Sequence of chain 1.A:
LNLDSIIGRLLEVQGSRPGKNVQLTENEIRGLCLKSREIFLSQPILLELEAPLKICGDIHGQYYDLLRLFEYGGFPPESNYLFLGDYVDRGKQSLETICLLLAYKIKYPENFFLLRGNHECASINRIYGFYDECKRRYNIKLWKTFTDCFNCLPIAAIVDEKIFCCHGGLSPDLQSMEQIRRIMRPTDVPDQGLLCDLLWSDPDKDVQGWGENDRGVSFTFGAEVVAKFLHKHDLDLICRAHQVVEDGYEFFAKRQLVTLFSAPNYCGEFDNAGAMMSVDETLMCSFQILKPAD

The small molecule below binds the protein below.
Small molecule (SMILES): CC[C@H](C)[C@@H](C=O)NC(=O)[C@H](CC(=O)O)NC(=O)[C@H](Cc1ccccc1)NC(=O)[C@H](CCCN=C(N)N)NC(=O)[C@H](CC(C)C)NC(=O)[C@H](CCCCN)NC(=O)[C@@H](N)CCCCN

Binding-site contacts:
Ligand atom CZ contacts residue LEU243 of chain 1.A at 3.5 Å (hydrophobic).
Ligand atom CD1 contacts residue PHE293 of chain 1.A at 3.8 Å (hydrophobic).
Ligand atom CA contacts residue THR288 of chain 1.A at 3.3 Å.
Ligand atom CD1 contacts residue ILE169 of chain 1.A at 3.7 Å (hydrophobic).
Ligand atom CZ contacts residue PHE257 of chain 1.A at 3.6 Å (hydrophobic).
Ligand atom CD1 contacts residue LEU243 of chain 1.A at 3.6 Å (hydrophobic).
Ligand atom N contacts residue LEU289 of chain 1.A at 3.7 Å.
Ligand atom NH1 contacts residue MET290 of chain 1.A at 3.1 Å.
Ligand atom O contacts residue LEU289 of chain 1.A at 3.2 Å (h-bond).
Ligand atom CA contacts residue CYS291 of chain 1.A at 3.8 Å (hydrophobic).
Ligand atom CD1 contacts residue CYS291 of chain 1.A at 3.7 Å (hydrophobic).
Ligand atom CE2 contacts residue ARG261 of chain 1.A at 3.8 Å.
Ligand atom CB contacts residue MET290 of chain 1.A at 3.3 Å (hydrophobic).
Ligand atom CD contacts residue ASP242 of chain 1.A at 3.8 Å.
Ligand atom O contacts residue THR288 of chain 1.A at 2.9 Å (h-bond).
Ligand atom NH2 contacts residue THR288 of chain 1.A at 3.4 Å (h-bond).
Ligand atom O contacts residue LEU289 of chain 1.A at 3.5 Å (h-bond).
Ligand atom C contacts residue CYS291 of chain 1.A at 3.7 Å (hydrophobic).
Ligand atom N contacts residue THR288 of chain 1.A at 2.9 Å (h-bond).
Ligand atom CD1 contacts residue ASP242 of chain 1.A at 3.5 Å.
Ligand atom C contacts residue LEU289 of chain 1.A at 3.6 Å (hydrophobic).
Ligand atom N contacts residue CYS291 of chain 1.A at 2.9 Å (h-bond).
Ligand atom CE1 contacts residue PHE293 of chain 1.A at 3.8 Å (hydrophobic).
Ligand atom CZ contacts residue MET290 of chain 1.A at 3.8 Å (hydrophobic).
Ligand atom CA contacts residue LEU289 of chain 1.A at 3.4 Å (hydrophobic).
Ligand atom CA contacts residue MET290 of chain 1.A at 3.8 Å (hydrophobic).
Ligand atom CE2 contacts residue PHE257 of chain 1.A at 3.8 Å (hydrophobic).
Ligand atom CG contacts residue MET290 of chain 1.A at 3.4 Å (hydrophobic).
Ligand atom CD1 contacts residue ARG261 of chain 1.A at 3.8 Å.
Ligand atom C contacts residue THR288 of chain 1.A at 3.1 Å.
Ligand atom NH1 contacts residue THR288 of chain 1.A at 3.8 Å.
Ligand atom CZ contacts residue THR288 of chain 1.A at 3.7 Å.
Ligand atom OD2 contacts residue MET290 of chain 1.A at 2.7 Å.
Ligand atom O contacts residue CYS291 of chain 1.A at 3.0 Å (h-bond).
Ligand atom O contacts residue MET290 of chain 1.A at 3.5 Å.
Ligand atom C contacts residue LEU289 of chain 1.A at 3.7 Å (hydrophobic).
Ligand atom CB contacts residue CYS291 of chain 1.A at 3.3 Å (hydrophobic).
Ligand atom N contacts residue LEU289 of chain 1.A at 3.0 Å (h-bond).
Ligand atom CA contacts residue CYS291 of chain 1.A at 3.5 Å (hydrophobic).
Ligand atom CE1 contacts residue CYS291 of chain 1.A at 3.8 Å (hydrophobic).